Binding-site contacts:
Ligand atom C13 contacts residue ZIT1 of chain 1.KQA at 4.2 Å.
Ligand atom O6 contacts residue ZIT1 of chain 1.KQA at 3.5 Å.
Ligand atom C11 contacts residue ZIT1 of chain 1.KQA at 3.8 Å.
Ligand atom O2 contacts residue ZIT1 of chain 1.KQA at 3.8 Å.
Ligand atom C8 contacts residue ZIT1 of chain 1.KQA at 4.2 Å.

The small molecule below binds the protein below.
Small molecule (SMILES): CC(=O)[C@H]1O[C@@H](OC2=CCC(/C=C(\C)C(=O)N[C@@H]3[C@H](O)[C@@H](O)[C@H]4OCO[C@H]4[C@@H]3O)=CC2=O)[C@@H](O)[C@@H]1O